This protein binds this small molecule.
Small molecule (SMILES): CC(=O)N[C@H]1[C@H](O[C@H]2[C@H](O)[C@@H](NC(C)=O)CO[C@@H]2CO)O[C@H](CO)[C@@H](O[C@@H]2O[C@H](CO[C@H]3O[C@H](CO)[C@@H](O)[C@H](O)[C@@H]3O)[C@@H](O)[C@H](O)[C@@H]2O)[C@@H]1O

Binding-site contacts:
Ligand atom C8 contacts residue SER128 of chain 1.A at 3.7 Å.
Ligand atom O7 contacts residue ASN131 of chain 1.A at 4.0 Å.
Ligand atom O7 contacts residue LYS130 of chain 1.A at 3.6 Å.
Ligand atom C5 contacts residue ASN131 of chain 1.A at 3.6 Å.
Ligand atom O5 contacts residue ASP430 of chain 1.A at 4.1 Å.
Ligand atom C7 contacts residue SER128 of chain 1.A at 4.0 Å.
Ligand atom O3 contacts residue ASP430 of chain 1.A at 4.0 Å.
Ligand atom C1 contacts residue ASN131 of chain 1.A at 1.4 Å.
Ligand atom C8 contacts residue ASP430 of chain 1.A at 3.7 Å.
Ligand atom C7 contacts residue LYS130 of chain 1.A at 4.1 Å.
Ligand atom O6 contacts residue GLU431 of chain 1.A at 3.1 Å.
Ligand atom O4 contacts residue GLU431 of chain 1.A at 4.2 Å.
Ligand atom C2 contacts residue ASN131 of chain 1.A at 2.4 Å.
Ligand atom O6 contacts residue VAL432 of chain 1.A at 2.9 Å (h-bond).
Ligand atom C6 contacts residue GLU431 of chain 1.A at 4.4 Å.
Ligand atom N2 contacts residue ASN131 of chain 1.A at 2.9 Å (h-bond).
Ligand atom C4 contacts residue GLU431 of chain 1.A at 4.5 Å.
Ligand atom N2 contacts residue SER128 of chain 1.A at 3.8 Å.
Ligand atom C7 contacts residue ASN131 of chain 1.A at 3.6 Å.
Ligand atom O5 contacts residue GLU431 of chain 1.A at 3.9 Å.
Ligand atom C8 contacts residue LYS130 of chain 1.A at 4.2 Å.
Ligand atom C4 contacts residue ASP430 of chain 1.A at 4.1 Å.
Ligand atom C6 contacts residue VAL432 of chain 1.A at 3.7 Å (hydrophobic).
Ligand atom C2 contacts residue ASP430 of chain 1.A at 3.4 Å.
Ligand atom C4 contacts residue ASN131 of chain 1.A at 4.2 Å.
Ligand atom N2 contacts residue ASP430 of chain 1.A at 2.9 Å (salt-bridge).
Ligand atom O5 contacts residue VAL432 of chain 1.A at 3.9 Å.
Ligand atom C5 contacts residue GLU431 of chain 1.A at 3.9 Å.
Ligand atom C3 contacts residue ASN131 of chain 1.A at 3.8 Å.
Ligand atom C5 contacts residue VAL432 of chain 1.A at 4.4 Å (hydrophobic).
Ligand atom O5 contacts residue ASN131 of chain 1.A at 2.3 Å (h-bond).
Ligand atom C7 contacts residue ASP430 of chain 1.A at 3.8 Å.
Ligand atom C3 contacts residue ASP430 of chain 1.A at 4.0 Å.
Ligand atom C1 contacts residue ASP430 of chain 1.A at 3.9 Å.

Sequence of chain 1.A:
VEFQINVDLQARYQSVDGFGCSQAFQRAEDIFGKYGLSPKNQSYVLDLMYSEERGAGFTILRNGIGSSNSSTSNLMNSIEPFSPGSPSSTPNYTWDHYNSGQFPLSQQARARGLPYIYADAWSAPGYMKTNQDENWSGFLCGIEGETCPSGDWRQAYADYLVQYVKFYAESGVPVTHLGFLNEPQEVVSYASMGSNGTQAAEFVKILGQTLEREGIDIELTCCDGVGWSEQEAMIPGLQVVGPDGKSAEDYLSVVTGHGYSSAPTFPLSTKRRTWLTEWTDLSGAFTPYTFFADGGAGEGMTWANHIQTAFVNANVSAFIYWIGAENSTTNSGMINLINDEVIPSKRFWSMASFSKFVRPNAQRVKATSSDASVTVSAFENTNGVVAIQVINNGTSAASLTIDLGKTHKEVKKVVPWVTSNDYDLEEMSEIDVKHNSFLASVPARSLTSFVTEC